Binding-site contacts:
Ligand atom C5' contacts residue ARG136 of chain 1.W at 4.3 Å.
Ligand atom OP2 contacts residue ARG132 of chain 1.W at 3.8 Å.
Ligand atom C5' contacts residue ARG132 of chain 1.W at 3.2 Å.
Ligand atom OP1 contacts residue ARG132 of chain 1.W at 3.4 Å (salt-bridge).
Ligand atom OP1 contacts residue ARG136 of chain 1.W at 3.1 Å (salt-bridge).
Ligand atom N1 contacts residue ASN137 of chain 1.L at 4.0 Å.
Ligand atom C6 contacts residue ASN137 of chain 1.L at 4.4 Å.
Ligand atom O5' contacts residue ARG136 of chain 1.W at 3.7 Å.
Ligand atom C3' contacts residue ARG132 of chain 1.W at 4.1 Å.
Ligand atom O4' contacts residue ASN137 of chain 1.L at 3.3 Å (h-bond).
Ligand atom C1' contacts residue ASN137 of chain 1.L at 3.5 Å.
Ligand atom P contacts residue ARG132 of chain 1.W at 3.8 Å.
Ligand atom C4' contacts residue ARG132 of chain 1.W at 4.1 Å.
Ligand atom O3' contacts residue ARG136 of chain 1.W at 4.1 Å.
Ligand atom O4 contacts residue ARG47 of chain 1.X at 3.4 Å (salt-bridge).
Ligand atom C4 contacts residue ARG47 of chain 1.X at 4.3 Å.
Ligand atom P contacts residue ARG136 of chain 1.W at 3.9 Å.
Ligand atom O5' contacts residue ARG132 of chain 1.W at 2.6 Å (salt-bridge).

Sequence of chain 1.X:
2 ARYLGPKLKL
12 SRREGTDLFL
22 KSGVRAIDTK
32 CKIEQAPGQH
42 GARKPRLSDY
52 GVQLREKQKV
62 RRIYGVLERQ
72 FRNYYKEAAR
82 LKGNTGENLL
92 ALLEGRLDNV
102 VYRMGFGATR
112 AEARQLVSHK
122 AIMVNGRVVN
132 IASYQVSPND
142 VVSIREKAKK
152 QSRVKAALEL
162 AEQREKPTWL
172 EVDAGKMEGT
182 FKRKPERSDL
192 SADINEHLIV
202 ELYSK

Sequence of chain 1.L:
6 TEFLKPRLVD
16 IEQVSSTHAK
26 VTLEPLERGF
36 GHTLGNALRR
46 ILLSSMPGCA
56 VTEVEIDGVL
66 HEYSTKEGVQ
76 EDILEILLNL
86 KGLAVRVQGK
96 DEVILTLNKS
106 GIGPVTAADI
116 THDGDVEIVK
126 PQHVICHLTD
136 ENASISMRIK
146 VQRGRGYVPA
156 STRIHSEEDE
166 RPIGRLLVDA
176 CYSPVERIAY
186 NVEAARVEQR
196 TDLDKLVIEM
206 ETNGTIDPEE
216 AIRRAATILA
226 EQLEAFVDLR

Sequence of chain 1.W:
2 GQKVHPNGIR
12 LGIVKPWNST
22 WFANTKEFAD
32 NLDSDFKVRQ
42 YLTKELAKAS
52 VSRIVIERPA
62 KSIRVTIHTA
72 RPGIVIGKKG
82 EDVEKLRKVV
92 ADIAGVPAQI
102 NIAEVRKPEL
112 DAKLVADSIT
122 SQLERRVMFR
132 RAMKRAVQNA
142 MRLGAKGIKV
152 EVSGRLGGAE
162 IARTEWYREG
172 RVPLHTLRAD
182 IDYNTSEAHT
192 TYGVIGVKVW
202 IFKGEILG

A small-molecule ligand and the protein it binds are described below.
Small molecule (SMILES): O=c1ccn([C@@H]2O[C@H](CO[P](=O)(O)O[C@H]3[C@@H](O)[C@H](n4ccc(=O)[nH]c4=O)O[C@@H]3CO[P](=O)(O)O[C@H]3[C@@H](O)[C@H](n4ccc(=O)[nH]c4=O)O[C@@H]3COP(=O)=O)[C@@H](O)[C@H]2O)c(=O)[nH]1